This protein binds this small molecule.
Small molecule (SMILES): CCC(CC)[C@H](NC(C)=O)[C@@H]1[C@H](O)[C@@H](C(=O)O)C[C@H]1NC(=N)N

Binding-site contacts:
Ligand atom C1 contacts residue ARG47 of chain 2.B at 3.6 Å.
Ligand atom N27 contacts residue GLU157 of chain 2.B at 3.0 Å (salt-bridge).
Ligand atom C2 contacts residue TYR340 of chain 2.B at 3.7 Å (hydrophobic).
Ligand atom N30 contacts residue ASP80 of chain 2.B at 3.1 Å (salt-bridge).
Ligand atom C4 contacts residue TYR340 of chain 2.B at 3.5 Å (hydrophobic).
Ligand atom N27 contacts residue LEU63 of chain 2.B at 3.9 Å.
Ligand atom N25 contacts residue GLU48 of chain 2.B at 3.7 Å.
Ligand atom C1 contacts residue GLU48 of chain 2.B at 3.6 Å.
Ligand atom C38 contacts residue GLU207 of chain 2.B at 3.5 Å.
Ligand atom N30 contacts residue TRP108 of chain 2.B at 3.9 Å.
Ligand atom N30 contacts residue ARG85 of chain 2.B at 3.2 Å (salt-bridge).
Ligand atom O8 contacts residue ARG47 of chain 2.B at 2.8 Å (salt-bridge).
Ligand atom N30 contacts residue GLU48 of chain 2.B at 3.7 Å.
Ligand atom C38 contacts residue ARG154 of chain 2.B at 3.5 Å.
Ligand atom N27 contacts residue TRP108 of chain 2.B at 2.8 Å (h-bond).
Ligand atom C5 contacts residue ASP80 of chain 2.B at 3.6 Å.
Ligand atom C26 contacts residue TRP108 of chain 2.B at 3.8 Å (hydrophobic).
Ligand atom C24 contacts residue GLU206 of chain 2.B at 3.8 Å.
Ligand atom C26 contacts residue GLU48 of chain 2.B at 3.7 Å.
Ligand atom O8 contacts residue ARG305 of chain 2.B at 2.8 Å (salt-bridge).
Ligand atom O14 contacts residue ARG81 of chain 2.B at 2.8 Å (salt-bridge).
Ligand atom C6 contacts residue TYR340 of chain 2.B at 2.8 Å (hydrophobic).
Ligand atom C1 contacts residue TYR340 of chain 2.B at 3.1 Å (hydrophobic).
Ligand atom C2 contacts residue ASP80 of chain 2.B at 3.3 Å.
Ligand atom C5 contacts residue TYR340 of chain 2.B at 3.4 Å (hydrophobic).
Ligand atom O7 contacts residue ARG223 of chain 2.B at 3.0 Å (salt-bridge).
Ligand atom O14 contacts residue ASP80 of chain 2.B at 3.5 Å.
Ligand atom C1 contacts residue ASP80 of chain 2.B at 3.2 Å.
Ligand atom C6 contacts residue ARG305 of chain 2.B at 3.6 Å.
Ligand atom O7 contacts residue ARG305 of chain 2.B at 3.0 Å (salt-bridge).
Ligand atom O7 contacts residue TYR340 of chain 2.B at 3.0 Å (h-bond).
Ligand atom C37 contacts residue GLU206 of chain 2.B at 2.6 Å.
Ligand atom C3 contacts residue TYR340 of chain 2.B at 3.4 Å (hydrophobic).
Ligand atom C39 contacts residue ALA176 of chain 2.B at 3.6 Å (hydrophobic).
Ligand atom C15 contacts residue ARG154 of chain 2.B at 3.7 Å.
Ligand atom C36 contacts residue ALA176 of chain 2.B at 3.8 Å (hydrophobic).
Ligand atom C3 contacts residue GLU207 of chain 2.B at 3.8 Å.
Ligand atom O9 contacts residue ASP80 of chain 2.B at 3.0 Å (salt-bridge).
Ligand atom C38 contacts residue GLU206 of chain 2.B at 2.5 Å.
Ligand atom O8 contacts residue TYR340 of chain 2.B at 3.1 Å (h-bond).

Sequence of chain 2.B:
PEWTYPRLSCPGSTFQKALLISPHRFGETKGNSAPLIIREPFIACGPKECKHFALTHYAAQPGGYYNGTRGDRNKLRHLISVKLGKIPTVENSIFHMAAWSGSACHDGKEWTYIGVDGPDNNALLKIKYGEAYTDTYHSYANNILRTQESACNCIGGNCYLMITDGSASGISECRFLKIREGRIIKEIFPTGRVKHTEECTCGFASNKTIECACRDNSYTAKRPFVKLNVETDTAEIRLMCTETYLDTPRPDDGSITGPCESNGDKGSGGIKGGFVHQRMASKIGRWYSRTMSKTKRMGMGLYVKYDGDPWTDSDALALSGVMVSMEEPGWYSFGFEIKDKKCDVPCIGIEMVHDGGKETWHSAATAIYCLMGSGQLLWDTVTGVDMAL